Binding-site contacts:
Ligand atom C6 contacts residue SER18 of chain 1.D at 4.2 Å.
Ligand atom C3 contacts residue ASN83 of chain 1.D at 3.7 Å.
Ligand atom O6 contacts residue THR81 of chain 1.D at 3.8 Å.
Ligand atom O6 contacts residue GLY19 of chain 1.D at 3.1 Å (h-bond).
Ligand atom C5 contacts residue THR81 of chain 1.D at 4.1 Å.
Ligand atom O6 contacts residue PRO82 of chain 1.D at 3.5 Å.
Ligand atom C5 contacts residue GLY19 of chain 1.D at 4.4 Å.
Ligand atom O5 contacts residue THR81 of chain 1.D at 3.0 Å (h-bond).
Ligand atom O6 contacts residue ASN83 of chain 1.D at 3.3 Å (h-bond).
Ligand atom C6 contacts residue ASN83 of chain 1.D at 4.3 Å.
Ligand atom C5 contacts residue ASN83 of chain 1.D at 3.6 Å.
Ligand atom C1 contacts residue THR81 of chain 1.D at 3.8 Å.
Ligand atom O6 contacts residue SER18 of chain 1.D at 3.2 Å.
Ligand atom C6 contacts residue THR81 of chain 1.D at 4.0 Å.
Ligand atom C6 contacts residue GLY19 of chain 1.D at 4.2 Å.
Ligand atom O2 contacts residue ASN83 of chain 1.D at 2.8 Å (h-bond).
Ligand atom C2 contacts residue ASN83 of chain 1.D at 2.3 Å.
Ligand atom C6 contacts residue PRO82 of chain 1.D at 4.4 Å (hydrophobic).
Ligand atom O5 contacts residue PRO82 of chain 1.D at 4.3 Å.
Ligand atom O5 contacts residue ASN83 of chain 1.D at 2.2 Å (h-bond).
Ligand atom C1 contacts residue ASN83 of chain 1.D at 1.4 Å.
Ligand atom C4 contacts residue ASN83 of chain 1.D at 4.1 Å.

A small-molecule ligand and the protein it binds are described below.
Small molecule (SMILES): OC[C@H]1O[C@@H](O)[C@H](O)[C@@H](O)[C@@H]1O

Sequence of chain 1.D:
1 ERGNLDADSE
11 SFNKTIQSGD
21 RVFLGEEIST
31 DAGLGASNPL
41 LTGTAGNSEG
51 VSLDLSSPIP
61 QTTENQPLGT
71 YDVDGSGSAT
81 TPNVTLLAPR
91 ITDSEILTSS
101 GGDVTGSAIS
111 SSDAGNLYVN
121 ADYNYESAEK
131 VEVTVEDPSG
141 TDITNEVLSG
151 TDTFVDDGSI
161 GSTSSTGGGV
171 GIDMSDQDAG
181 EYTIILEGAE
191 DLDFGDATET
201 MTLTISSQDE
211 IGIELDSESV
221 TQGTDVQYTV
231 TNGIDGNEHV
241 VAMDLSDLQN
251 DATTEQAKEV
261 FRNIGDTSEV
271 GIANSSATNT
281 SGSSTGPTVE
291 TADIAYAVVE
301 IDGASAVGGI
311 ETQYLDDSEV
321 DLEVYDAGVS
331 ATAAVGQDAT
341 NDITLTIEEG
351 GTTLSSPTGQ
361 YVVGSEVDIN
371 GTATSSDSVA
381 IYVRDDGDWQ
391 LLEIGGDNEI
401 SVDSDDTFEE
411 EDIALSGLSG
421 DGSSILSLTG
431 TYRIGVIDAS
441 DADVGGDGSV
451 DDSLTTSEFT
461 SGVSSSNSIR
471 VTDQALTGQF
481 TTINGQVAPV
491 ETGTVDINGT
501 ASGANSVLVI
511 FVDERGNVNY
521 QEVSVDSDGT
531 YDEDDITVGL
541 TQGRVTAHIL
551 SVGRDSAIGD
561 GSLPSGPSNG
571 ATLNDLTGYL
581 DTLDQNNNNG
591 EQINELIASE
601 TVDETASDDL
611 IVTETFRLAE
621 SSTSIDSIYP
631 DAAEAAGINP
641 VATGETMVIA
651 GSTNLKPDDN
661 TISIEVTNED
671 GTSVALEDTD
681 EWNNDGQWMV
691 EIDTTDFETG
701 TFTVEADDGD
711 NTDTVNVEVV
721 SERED